This small molecule binds to this protein.
Small molecule (SMILES): C[C@H](N)C(=O)O

Binding-site contacts:
Ligand atom C contacts residue PHE485 of chain 1.B at 4.2 Å (hydrophobic).
Ligand atom CB contacts residue CYS322 of chain 1.B at 3.5 Å (hydrophobic).
Ligand atom C contacts residue THR476 of chain 1.B at 4.4 Å.
Ligand atom O contacts residue SER323 of chain 1.B at 3.7 Å.
Ligand atom OXT contacts residue PHE185 of chain 1.B at 4.2 Å.
Ligand atom CA contacts residue PHE485 of chain 1.B at 4.1 Å (hydrophobic).
Ligand atom CB contacts residue PHE185 of chain 1.B at 3.7 Å (hydrophobic).
Ligand atom C contacts residue ALA478 of chain 1.B at 3.8 Å (hydrophobic).
Ligand atom OXT contacts residue SER323 of chain 1.B at 2.7 Å (h-bond).
Ligand atom CB contacts residue SER323 of chain 1.B at 3.8 Å.
Ligand atom O contacts residue GLY477 of chain 1.B at 3.2 Å (h-bond).
Ligand atom OXT contacts residue LYS321 of chain 1.B at 4.3 Å.
Ligand atom CA contacts residue SER323 of chain 1.B at 4.2 Å.
Ligand atom O contacts residue ALA478 of chain 1.B at 3.0 Å (h-bond).
Ligand atom OXT contacts residue ALA478 of chain 1.B at 4.2 Å.
Ligand atom N contacts residue GLU137 of chain 1.B at 4.2 Å.
Ligand atom OXT contacts residue THR476 of chain 1.B at 3.9 Å.
Ligand atom N contacts residue PHE485 of chain 1.B at 3.6 Å.
Ligand atom CB contacts residue PHE485 of chain 1.B at 3.7 Å (hydrophobic).
Ligand atom N contacts residue ALA478 of chain 1.B at 4.2 Å.
Ligand atom O contacts residue PHE485 of chain 1.B at 3.5 Å.
Ligand atom CA contacts residue PHE185 of chain 1.B at 4.2 Å (hydrophobic).
Ligand atom C contacts residue SER323 of chain 1.B at 3.3 Å.
Ligand atom O contacts residue THR476 of chain 1.B at 4.0 Å.
Ligand atom OXT contacts residue GLY477 of chain 1.B at 2.9 Å (h-bond).
Ligand atom C contacts residue GLY477 of chain 1.B at 3.4 Å.

Sequence of chain 1.B:
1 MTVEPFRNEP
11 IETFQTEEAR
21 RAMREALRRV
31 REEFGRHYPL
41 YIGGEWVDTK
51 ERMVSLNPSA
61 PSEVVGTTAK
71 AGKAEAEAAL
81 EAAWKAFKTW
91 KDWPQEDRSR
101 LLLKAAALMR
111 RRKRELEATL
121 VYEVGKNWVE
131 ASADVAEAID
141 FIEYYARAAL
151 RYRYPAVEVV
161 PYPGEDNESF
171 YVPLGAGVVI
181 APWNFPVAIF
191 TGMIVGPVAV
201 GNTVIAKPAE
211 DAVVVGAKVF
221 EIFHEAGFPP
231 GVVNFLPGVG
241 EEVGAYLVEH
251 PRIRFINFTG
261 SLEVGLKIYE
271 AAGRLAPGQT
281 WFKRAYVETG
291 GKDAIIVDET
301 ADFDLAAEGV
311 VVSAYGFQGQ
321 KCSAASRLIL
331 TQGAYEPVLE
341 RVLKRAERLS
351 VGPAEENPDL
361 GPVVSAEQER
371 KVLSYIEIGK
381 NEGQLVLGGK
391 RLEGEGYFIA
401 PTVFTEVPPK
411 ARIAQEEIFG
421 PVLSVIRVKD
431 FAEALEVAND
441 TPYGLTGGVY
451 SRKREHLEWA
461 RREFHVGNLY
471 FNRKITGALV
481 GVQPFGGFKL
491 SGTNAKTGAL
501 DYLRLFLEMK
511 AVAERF